Sequence of chain 1.A:
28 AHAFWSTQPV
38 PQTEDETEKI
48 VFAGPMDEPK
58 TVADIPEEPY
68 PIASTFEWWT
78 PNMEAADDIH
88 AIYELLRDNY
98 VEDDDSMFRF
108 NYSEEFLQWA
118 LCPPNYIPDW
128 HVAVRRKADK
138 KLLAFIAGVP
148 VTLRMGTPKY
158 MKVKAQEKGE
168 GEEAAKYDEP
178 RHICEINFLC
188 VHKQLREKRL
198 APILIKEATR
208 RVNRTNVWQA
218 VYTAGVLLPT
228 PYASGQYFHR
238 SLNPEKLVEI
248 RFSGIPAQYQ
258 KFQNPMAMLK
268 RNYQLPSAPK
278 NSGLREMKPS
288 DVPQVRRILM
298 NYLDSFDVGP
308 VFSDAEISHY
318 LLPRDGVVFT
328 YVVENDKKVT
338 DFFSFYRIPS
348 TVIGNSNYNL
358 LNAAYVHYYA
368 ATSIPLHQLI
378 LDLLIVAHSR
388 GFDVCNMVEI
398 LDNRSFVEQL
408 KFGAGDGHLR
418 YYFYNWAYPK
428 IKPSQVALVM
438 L

Binding-site contacts:
Ligand atom OAS contacts residue VAL98 of chain 1.A at 3.8 Å.
Ligand atom CAD contacts residue TYR234 of chain 1.A at 3.9 Å (hydrophobic).
Ligand atom CAO contacts residue LEU438 of chain 1.A at 3.6 Å (hydrophobic).
Ligand atom CAP contacts residue ASP100 of chain 1.A at 3.6 Å.
Ligand atom CAO contacts residue TYR109 of chain 1.A at 3.8 Å (hydrophobic).
Ligand atom CAL contacts residue THR220 of chain 1.A at 3.8 Å.
Ligand atom CAQ contacts residue SER347 of chain 1.A at 3.8 Å.
Ligand atom CAE contacts residue PHE107 of chain 1.A at 3.6 Å (hydrophobic).
Ligand atom CAV contacts residue PHE249 of chain 1.A at 3.4 Å (hydrophobic).
Ligand atom CAB contacts residue LEU438 of chain 1.A at 3.4 Å (hydrophobic).
Ligand atom CAJ contacts residue TYR234 of chain 1.A at 3.7 Å (hydrophobic).
Ligand atom OAT contacts residue PHE249 of chain 1.A at 3.0 Å.
Ligand atom OAS contacts residue GLU99 of chain 1.A at 3.2 Å.
Ligand atom CAK contacts residue GLY222 of chain 1.A at 3.5 Å.
Ligand atom NBB contacts residue LEU438 of chain 1.A at 3.5 Å (h-bond).
Ligand atom CAL contacts residue ALA221 of chain 1.A at 3.9 Å (hydrophobic).
Ligand atom OAS contacts residue ASP100 of chain 1.A at 3.0 Å (salt-bridge).
Ligand atom OAT contacts residue HIS236 of chain 1.A at 3.4 Å.
Ligand atom OAC contacts residue PHE105 of chain 1.A at 3.2 Å.
Ligand atom CAP contacts residue GLU99 of chain 1.A at 3.7 Å.
Ligand atom CAQ contacts residue TYR362 of chain 1.A at 3.5 Å (hydrophobic).
Ligand atom NBB contacts residue ASN184 of chain 1.A at 3.4 Å (h-bond).
Ligand atom CAP contacts residue VAL98 of chain 1.A at 3.5 Å (hydrophobic).
Ligand atom CAI contacts residue TYR234 of chain 1.A at 3.6 Å (hydrophobic).
Ligand atom CAU contacts residue SER347 of chain 1.A at 3.5 Å.
Ligand atom NAR contacts residue ASN393 of chain 1.A at 3.4 Å (h-bond).
Ligand atom OAC contacts residue ARG106 of chain 1.A at 3.8 Å.
Ligand atom CAN contacts residue TYR97 of chain 1.A at 3.7 Å (hydrophobic).
Ligand atom CAB contacts residue THR220 of chain 1.A at 3.0 Å.
Ligand atom CAZ contacts residue PHE107 of chain 1.A at 3.6 Å (hydrophobic).
Ligand atom NBC contacts residue PHE107 of chain 1.A at 3.6 Å.
Ligand atom CAB contacts residue ASN184 of chain 1.A at 3.3 Å.
Ligand atom NAR contacts residue PHE249 of chain 1.A at 3.5 Å.
Ligand atom NAR contacts residue HIS236 of chain 1.A at 3.7 Å.
Ligand atom CAU contacts residue PHE107 of chain 1.A at 3.8 Å (hydrophobic).
Ligand atom CAN contacts residue ASN184 of chain 1.A at 3.7 Å.
Ligand atom OAC contacts residue PHE107 of chain 1.A at 3.8 Å.
Ligand atom CAH contacts residue GLY222 of chain 1.A at 3.7 Å.
Ligand atom OAC contacts residue SER347 of chain 1.A at 2.6 Å (h-bond).
Ligand atom CAM contacts residue TYR234 of chain 1.A at 3.6 Å (hydrophobic).

This small molecule binds to this protein.
Small molecule (SMILES): Cc1cc(CN2C(=O)COc3cc(CCCCC4CCN(C)CC4)ccc32)no1